Sequence of chain 1.A:
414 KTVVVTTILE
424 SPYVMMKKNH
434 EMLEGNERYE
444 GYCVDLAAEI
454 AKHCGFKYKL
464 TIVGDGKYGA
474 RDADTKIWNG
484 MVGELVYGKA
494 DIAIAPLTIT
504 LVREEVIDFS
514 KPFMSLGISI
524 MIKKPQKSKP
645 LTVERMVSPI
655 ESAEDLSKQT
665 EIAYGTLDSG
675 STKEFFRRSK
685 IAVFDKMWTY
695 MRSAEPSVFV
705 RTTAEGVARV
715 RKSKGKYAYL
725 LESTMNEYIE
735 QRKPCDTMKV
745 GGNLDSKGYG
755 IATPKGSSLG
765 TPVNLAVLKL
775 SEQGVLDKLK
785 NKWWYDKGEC

Binding-site contacts:
Ligand atom OXT contacts residue TYR471 of chain 1.A at 3.3 Å.
Ligand atom N contacts residue TYR471 of chain 1.A at 3.9 Å.
Ligand atom O contacts residue TYR471 of chain 1.A at 3.6 Å.
Ligand atom CD contacts residue SER675 of chain 1.A at 4.2 Å.
Ligand atom CA contacts residue SER675 of chain 1.A at 3.9 Å.
Ligand atom C contacts residue TYR471 of chain 1.A at 3.7 Å (hydrophobic).
Ligand atom OXT contacts residue PRO499 of chain 1.A at 3.5 Å (h-bond).
Ligand atom CD contacts residue GLU726 of chain 1.A at 3.4 Å.
Ligand atom CG contacts residue GLU726 of chain 1.A at 3.4 Å.
Ligand atom N contacts residue GLU726 of chain 1.A at 3.1 Å (salt-bridge).
Ligand atom OXT contacts residue LEU500 of chain 1.A at 3.5 Å.
Ligand atom CD contacts residue LEU671 of chain 1.A at 4.2 Å (hydrophobic).
Ligand atom OE2 contacts residue GLU726 of chain 1.A at 4.0 Å.
Ligand atom C contacts residue ARG506 of chain 1.A at 3.4 Å.
Ligand atom CA contacts residue GLU726 of chain 1.A at 3.2 Å.
Ligand atom N contacts residue TYR753 of chain 1.A at 3.8 Å.
Ligand atom OE1 contacts residue THR676 of chain 1.A at 3.4 Å.
Ligand atom OE2 contacts residue THR676 of chain 1.A at 3.3 Å (h-bond).
Ligand atom O contacts residue SER675 of chain 1.A at 3.2 Å (h-bond).
Ligand atom C contacts residue THR501 of chain 1.A at 3.8 Å.
Ligand atom OE1 contacts residue GLU726 of chain 1.A at 3.6 Å (salt-bridge).
Ligand atom O contacts residue ARG506 of chain 1.A at 2.6 Å (salt-bridge).
Ligand atom CG contacts residue LEU671 of chain 1.A at 3.9 Å (hydrophobic).
Ligand atom CA contacts residue TYR471 of chain 1.A at 4.1 Å (hydrophobic).
Ligand atom OXT contacts residue ARG506 of chain 1.A at 3.0 Å (salt-bridge).
Ligand atom C contacts residue SER675 of chain 1.A at 3.7 Å.
Ligand atom CA contacts residue THR501 of chain 1.A at 3.6 Å.
Ligand atom OE2 contacts residue GLY674 of chain 1.A at 3.6 Å.
Ligand atom CB contacts residue GLY674 of chain 1.A at 4.2 Å.
Ligand atom CB contacts residue TYR471 of chain 1.A at 3.5 Å (hydrophobic).
Ligand atom OE1 contacts residue LEU725 of chain 1.A at 4.2 Å.
Ligand atom O contacts residue GLY674 of chain 1.A at 3.8 Å.
Ligand atom OXT contacts residue THR501 of chain 1.A at 3.1 Å (h-bond).
Ligand atom N contacts residue PRO499 of chain 1.A at 3.2 Å (h-bond).
Ligand atom CB contacts residue SER675 of chain 1.A at 3.9 Å.
Ligand atom N contacts residue THR501 of chain 1.A at 3.4 Å (h-bond).
Ligand atom OE2 contacts residue SER675 of chain 1.A at 3.0 Å (h-bond).
Ligand atom CB contacts residue GLU726 of chain 1.A at 3.9 Å.
Ligand atom CG contacts residue TYR471 of chain 1.A at 4.2 Å (hydrophobic).
Ligand atom CD contacts residue THR676 of chain 1.A at 3.8 Å.

A protein and the small-molecule ligand that binds it are described below.
Small molecule (SMILES): N[C@@H](CCC(=O)O)C(=O)O